Sequence of chain 1.C:
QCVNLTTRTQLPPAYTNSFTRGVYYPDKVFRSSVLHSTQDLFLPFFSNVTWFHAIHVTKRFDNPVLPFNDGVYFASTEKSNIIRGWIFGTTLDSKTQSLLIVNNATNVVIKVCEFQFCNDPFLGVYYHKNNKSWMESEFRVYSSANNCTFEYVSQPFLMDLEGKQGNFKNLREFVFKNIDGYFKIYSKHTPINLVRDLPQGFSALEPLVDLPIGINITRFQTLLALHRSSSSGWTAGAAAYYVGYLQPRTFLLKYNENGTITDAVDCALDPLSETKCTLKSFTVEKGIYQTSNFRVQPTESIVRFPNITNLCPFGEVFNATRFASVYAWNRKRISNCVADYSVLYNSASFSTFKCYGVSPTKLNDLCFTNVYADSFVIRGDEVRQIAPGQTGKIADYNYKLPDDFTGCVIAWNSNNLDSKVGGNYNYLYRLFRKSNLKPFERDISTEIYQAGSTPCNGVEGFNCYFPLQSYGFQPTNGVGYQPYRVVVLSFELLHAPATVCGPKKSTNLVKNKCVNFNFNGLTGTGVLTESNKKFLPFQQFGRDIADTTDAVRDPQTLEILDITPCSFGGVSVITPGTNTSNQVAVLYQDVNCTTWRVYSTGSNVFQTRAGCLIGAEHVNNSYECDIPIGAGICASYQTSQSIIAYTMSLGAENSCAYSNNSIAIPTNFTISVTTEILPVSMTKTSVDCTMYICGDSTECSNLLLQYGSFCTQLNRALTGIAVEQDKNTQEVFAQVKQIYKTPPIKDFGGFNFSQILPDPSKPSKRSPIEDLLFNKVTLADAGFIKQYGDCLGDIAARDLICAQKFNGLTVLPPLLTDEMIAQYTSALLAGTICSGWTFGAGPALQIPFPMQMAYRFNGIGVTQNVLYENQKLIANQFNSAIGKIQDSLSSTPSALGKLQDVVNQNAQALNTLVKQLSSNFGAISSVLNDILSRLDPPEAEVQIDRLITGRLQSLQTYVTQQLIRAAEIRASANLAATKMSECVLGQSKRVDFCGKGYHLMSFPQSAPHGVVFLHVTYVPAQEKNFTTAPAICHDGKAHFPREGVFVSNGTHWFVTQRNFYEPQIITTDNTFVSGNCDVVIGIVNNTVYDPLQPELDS

Sequence of chain 1.A:
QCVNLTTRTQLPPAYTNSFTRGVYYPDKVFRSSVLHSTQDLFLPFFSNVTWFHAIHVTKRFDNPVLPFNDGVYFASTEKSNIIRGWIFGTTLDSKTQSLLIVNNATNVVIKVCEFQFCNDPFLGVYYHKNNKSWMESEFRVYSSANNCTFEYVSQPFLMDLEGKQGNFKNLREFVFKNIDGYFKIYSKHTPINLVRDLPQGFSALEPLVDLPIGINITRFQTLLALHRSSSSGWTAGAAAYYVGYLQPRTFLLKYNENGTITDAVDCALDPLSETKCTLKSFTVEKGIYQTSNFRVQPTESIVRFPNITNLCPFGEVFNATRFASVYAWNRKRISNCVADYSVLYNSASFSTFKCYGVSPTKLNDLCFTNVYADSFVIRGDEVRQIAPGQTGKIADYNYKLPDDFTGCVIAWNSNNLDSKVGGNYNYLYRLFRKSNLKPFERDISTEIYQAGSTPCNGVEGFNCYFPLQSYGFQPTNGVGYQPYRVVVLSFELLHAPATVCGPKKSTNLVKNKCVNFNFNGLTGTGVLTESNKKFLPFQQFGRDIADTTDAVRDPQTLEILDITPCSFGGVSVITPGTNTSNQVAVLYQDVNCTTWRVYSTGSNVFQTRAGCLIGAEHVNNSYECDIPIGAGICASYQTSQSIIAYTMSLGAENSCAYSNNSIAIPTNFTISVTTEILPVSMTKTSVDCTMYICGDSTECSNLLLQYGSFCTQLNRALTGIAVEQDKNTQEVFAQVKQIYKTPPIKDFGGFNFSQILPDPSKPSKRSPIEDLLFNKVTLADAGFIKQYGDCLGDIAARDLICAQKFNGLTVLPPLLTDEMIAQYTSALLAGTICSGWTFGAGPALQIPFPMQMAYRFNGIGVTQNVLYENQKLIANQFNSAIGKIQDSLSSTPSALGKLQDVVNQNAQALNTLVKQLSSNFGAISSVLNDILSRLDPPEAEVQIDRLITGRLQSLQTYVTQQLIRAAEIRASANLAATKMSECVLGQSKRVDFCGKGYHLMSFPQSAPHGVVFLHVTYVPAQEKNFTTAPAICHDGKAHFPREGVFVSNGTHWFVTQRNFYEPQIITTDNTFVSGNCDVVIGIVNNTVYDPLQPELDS

The small molecule below binds the protein below.
Small molecule (SMILES): CC(=O)N[C@@H]1[C@@H](O)[C@H](O)[C@@H](CO)O[C@H]1O

Binding-site contacts:
Ligand atom C1 contacts residue ASN616 of chain 1.C at 1.5 Å.
Ligand atom C1 contacts residue THR618 of chain 1.C at 4.3 Å.
Ligand atom O7 contacts residue ILE834 of chain 1.A at 4.1 Å.
Ligand atom O7 contacts residue ASN616 of chain 1.C at 4.3 Å.
Ligand atom O5 contacts residue THR618 of chain 1.C at 4.4 Å.
Ligand atom C8 contacts residue ILE834 of chain 1.A at 3.8 Å (hydrophobic).
Ligand atom O6 contacts residue THR618 of chain 1.C at 3.9 Å.
Ligand atom C2 contacts residue ASN616 of chain 1.C at 2.5 Å.
Ligand atom C7 contacts residue ILE834 of chain 1.A at 4.3 Å (hydrophobic).
Ligand atom C8 contacts residue GLN644 of chain 1.C at 4.0 Å.
Ligand atom C3 contacts residue ASN616 of chain 1.C at 3.9 Å.
Ligand atom C5 contacts residue ASN616 of chain 1.C at 3.8 Å.
Ligand atom C5 contacts residue THR618 of chain 1.C at 4.5 Å.
Ligand atom C4 contacts residue ASN616 of chain 1.C at 4.3 Å.
Ligand atom O5 contacts residue ASN616 of chain 1.C at 2.5 Å (h-bond).
Ligand atom C8 contacts residue ARG646 of chain 1.C at 4.0 Å.
Ligand atom C7 contacts residue ASN616 of chain 1.C at 3.8 Å.
Ligand atom C8 contacts residue THR645 of chain 1.C at 3.4 Å.
Ligand atom N2 contacts residue GLN644 of chain 1.C at 4.5 Å.
Ligand atom N2 contacts residue ASN616 of chain 1.C at 3.0 Å (h-bond).